Sequence of chain 1.D:
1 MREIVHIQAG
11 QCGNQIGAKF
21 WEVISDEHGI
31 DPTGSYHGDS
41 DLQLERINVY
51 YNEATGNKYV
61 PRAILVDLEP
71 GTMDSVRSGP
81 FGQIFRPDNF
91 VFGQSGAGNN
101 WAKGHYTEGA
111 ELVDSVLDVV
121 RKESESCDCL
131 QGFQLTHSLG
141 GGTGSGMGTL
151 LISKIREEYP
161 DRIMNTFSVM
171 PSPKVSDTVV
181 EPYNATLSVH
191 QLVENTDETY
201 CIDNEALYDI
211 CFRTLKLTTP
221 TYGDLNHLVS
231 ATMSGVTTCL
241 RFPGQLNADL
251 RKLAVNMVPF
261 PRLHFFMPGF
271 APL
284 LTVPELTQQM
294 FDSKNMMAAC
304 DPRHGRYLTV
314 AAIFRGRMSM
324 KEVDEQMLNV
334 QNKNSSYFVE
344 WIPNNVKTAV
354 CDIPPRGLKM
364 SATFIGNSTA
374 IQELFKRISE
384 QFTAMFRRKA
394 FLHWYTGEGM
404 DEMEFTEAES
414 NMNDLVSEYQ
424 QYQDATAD

Binding-site contacts:
Ligand atom C17 contacts residue ASN100 of chain 1.D at 3.8 Å.
Ligand atom C23 contacts residue VAL180 of chain 1.D at 3.5 Å (hydrophobic).
Ligand atom C11 contacts residue TRP397 of chain 1.D at 3.9 Å (hydrophobic).
Ligand atom C28 contacts residue VAL179 of chain 1.D at 3.4 Å (hydrophobic).
Ligand atom C25 contacts residue PHE394 of chain 1.D at 3.8 Å (hydrophobic).
Ligand atom C9 contacts residue TRP397 of chain 1.D at 3.8 Å (hydrophobic).
Ligand atom O29 contacts residue VAL180 of chain 1.D at 3.0 Å.
Ligand atom C13 contacts residue TRP397 of chain 1.D at 3.7 Å (hydrophobic).
Ligand atom C20 contacts residue TRP397 of chain 1.D at 4.0 Å (hydrophobic).
Ligand atom C17 contacts residue GLY98 of chain 1.D at 3.6 Å.
Ligand atom C38 contacts residue TRP397 of chain 1.D at 3.2 Å (hydrophobic).
Ligand atom O29 contacts residue PHE394 of chain 1.D at 3.6 Å.
Ligand atom O18 contacts residue GLY98 of chain 1.D at 3.7 Å.
Ligand atom C24 contacts residue ASN100 of chain 1.D at 4.0 Å.
Ligand atom O21 contacts residue ASN100 of chain 1.D at 3.2 Å (h-bond).
Ligand atom O21 contacts residue TRP397 of chain 1.D at 3.5 Å.
Ligand atom C22 contacts residue TRP397 of chain 1.D at 3.5 Å (hydrophobic).
Ligand atom C27 contacts residue PHE394 of chain 1.D at 3.7 Å (hydrophobic).
Ligand atom CL33 contacts residue PHE394 of chain 1.D at 3.6 Å.
Ligand atom C19 contacts residue GLY98 of chain 1.D at 3.5 Å.
Ligand atom O21 contacts residue LYS103 of chain 1.D at 2.9 Å (salt-bridge).
Ligand atom C14 contacts residue GLY98 of chain 1.D at 3.5 Å.
Ligand atom C24 contacts residue TRP397 of chain 1.D at 3.3 Å (hydrophobic).
Ligand atom O18 contacts residue TRP397 of chain 1.D at 3.2 Å.
Ligand atom C17 contacts residue TRP397 of chain 1.D at 3.3 Å (hydrophobic).
Ligand atom N16 contacts residue TRP397 of chain 1.D at 3.7 Å.
Ligand atom C38 contacts residue PHE394 of chain 1.D at 3.3 Å (hydrophobic).
Ligand atom C6 contacts residue PHE394 of chain 1.D at 3.7 Å (hydrophobic).
Ligand atom O41 contacts residue THR178 of chain 1.D at 3.7 Å.
Ligand atom C20 contacts residue GLY98 of chain 1.D at 3.9 Å.
Ligand atom C19 contacts residue TRP397 of chain 1.D at 3.9 Å (hydrophobic).
Ligand atom N16 contacts residue GLY98 of chain 1.D at 3.4 Å (h-bond).
Ligand atom O32 contacts residue THR178 of chain 1.D at 3.5 Å.
Ligand atom O18 contacts residue ASN100 of chain 1.D at 3.5 Å (h-bond).
Ligand atom C1 contacts residue PHE394 of chain 1.D at 3.8 Å (hydrophobic).
Ligand atom C27 contacts residue VAL179 of chain 1.D at 3.4 Å (hydrophobic).
Ligand atom O32 contacts residue VAL179 of chain 1.D at 3.0 Å (h-bond).
Ligand atom C17 contacts residue LYS103 of chain 1.D at 3.8 Å.
Ligand atom O48 contacts residue GLY98 of chain 1.D at 2.8 Å (h-bond).
Ligand atom O34 contacts residue PHE394 of chain 1.D at 3.9 Å.

The small molecule below binds the protein below.
Small molecule (SMILES): COc1cc2cc(c1Cl)N(C)C(=O)C[C@H](OC(=O)Cc1ccccc1)[C@]1(C)O[C@H]1[C@H](C)[C@@H]1C[C@@](O)(NC(=O)O1)[C@H](OC)/C=C/C=C(\C)C2